Sequence of chain 1.A:
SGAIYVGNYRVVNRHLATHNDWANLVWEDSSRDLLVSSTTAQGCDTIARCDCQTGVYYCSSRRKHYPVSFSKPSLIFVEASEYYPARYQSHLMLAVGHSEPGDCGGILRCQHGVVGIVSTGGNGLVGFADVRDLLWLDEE

A small-molecule ligand and the protein it binds are described below.
Small molecule (SMILES): CCn1cc(C(=O)NCc2ccc(F)cc2)cn1

Binding-site contacts:
Ligand atom C02 contacts residue SER44 of chain 1.A at 3.7 Å.
Ligand atom C04 contacts residue SER44 of chain 1.A at 3.1 Å.
Ligand atom C08 contacts residue ASN26 of chain 1.A at 2.0 Å.
Ligand atom C12 contacts residue ASN26 of chain 1.A at 3.0 Å.
Ligand atom N03 contacts residue SER44 of chain 1.A at 4.0 Å.
Ligand atom F18 contacts residue TYR11 of chain 1.A at 3.6 Å.
Ligand atom C05 contacts residue ASN26 of chain 1.A at 3.3 Å.
Ligand atom C08 contacts residue SER44 of chain 1.A at 3.8 Å.
Ligand atom C13 contacts residue ASN26 of chain 1.A at 4.0 Å.
Ligand atom C11 contacts residue ASP27 of chain 1.A at 3.4 Å.
Ligand atom C17 contacts residue ASP27 of chain 1.A at 3.4 Å.
Ligand atom N10 contacts residue SER44 of chain 1.A at 2.9 Å (h-bond).
Ligand atom C06 contacts residue ASN30 of chain 1.A at 3.7 Å.
Ligand atom C17 contacts residue ASN26 of chain 1.A at 3.5 Å.
Ligand atom C05 contacts residue ASN30 of chain 1.A at 3.3 Å.
Ligand atom C14 contacts residue ARG16 of chain 1.A at 3.7 Å.
Ligand atom C08 contacts residue ASN30 of chain 1.A at 3.4 Å.
Ligand atom C16 contacts residue ARG16 of chain 1.A at 3.3 Å.
Ligand atom N03 contacts residue ASN30 of chain 1.A at 3.4 Å (h-bond).
Ligand atom C01 contacts residue THR45 of chain 1.A at 3.6 Å.
Ligand atom C05 contacts residue SER44 of chain 1.A at 3.8 Å.
Ligand atom N10 contacts residue ASN26 of chain 1.A at 2.5 Å (h-bond).
Ligand atom N07 contacts residue ASN30 of chain 1.A at 3.8 Å.
Ligand atom C12 contacts residue ASP27 of chain 1.A at 3.7 Å.
Ligand atom N10 contacts residue ASN30 of chain 1.A at 3.8 Å.
Ligand atom C02 contacts residue ASN30 of chain 1.A at 3.8 Å.
Ligand atom C11 contacts residue ASN26 of chain 1.A at 2.4 Å.
Ligand atom C12 contacts residue ARG16 of chain 1.A at 3.7 Å.
Ligand atom C01 contacts residue SER44 of chain 1.A at 3.5 Å.
Ligand atom C11 contacts residue SER44 of chain 1.A at 3.7 Å.
Ligand atom O09 contacts residue ASN30 of chain 1.A at 3.7 Å.
Ligand atom N07 contacts residue THR46 of chain 1.A at 4.0 Å.
Ligand atom C04 contacts residue ASN30 of chain 1.A at 3.3 Å.
Ligand atom C01 contacts residue THR46 of chain 1.A at 3.8 Å.
Ligand atom C06 contacts residue ASN26 of chain 1.A at 3.9 Å.
Ligand atom C13 contacts residue ARG16 of chain 1.A at 3.8 Å.
Ligand atom O09 contacts residue ASN26 of chain 1.A at 1.3 Å (h-bond).
Ligand atom C15 contacts residue ARG16 of chain 1.A at 3.6 Å.
Ligand atom C11 contacts residue SER43 of chain 1.A at 3.5 Å.
Ligand atom C17 contacts residue ARG16 of chain 1.A at 3.2 Å.